Binding-site contacts:
Ligand atom C1 contacts residue SER35 of chain 1.A at 4.3 Å.
Ligand atom C5 contacts residue ASN33 of chain 1.A at 3.6 Å.
Ligand atom C1 contacts residue ASN33 of chain 1.A at 1.4 Å.
Ligand atom C8 contacts residue TYR4 of chain 1.A at 4.3 Å (hydrophobic).
Ligand atom C1 contacts residue VAL2 of chain 1.A at 4.3 Å (hydrophobic).
Ligand atom C6 contacts residue THR38 of chain 1.A at 4.0 Å.
Ligand atom N2 contacts residue ASN33 of chain 1.A at 2.8 Å (h-bond).
Ligand atom C8 contacts residue ILE320 of chain 1.B at 4.0 Å (hydrophobic).
Ligand atom C8 contacts residue ASN33 of chain 1.A at 4.1 Å.
Ligand atom C7 contacts residue VAL2 of chain 1.A at 4.1 Å (hydrophobic).
Ligand atom C8 contacts residue VAL2 of chain 1.A at 4.0 Å (hydrophobic).
Ligand atom C7 contacts residue ASN33 of chain 1.A at 2.9 Å.
Ligand atom C8 contacts residue THR38 of chain 1.A at 3.1 Å.
Ligand atom O5 contacts residue ASN33 of chain 1.A at 2.4 Å (h-bond).
Ligand atom C6 contacts residue SER35 of chain 1.A at 3.7 Å.
Ligand atom C3 contacts residue ASN33 of chain 1.A at 3.8 Å.
Ligand atom O6 contacts residue THR39 of chain 1.A at 3.2 Å.
Ligand atom C4 contacts residue ASN33 of chain 1.A at 4.3 Å.
Ligand atom C5 contacts residue SER35 of chain 1.A at 4.3 Å.
Ligand atom C8 contacts residue PHE31 of chain 1.A at 3.8 Å (hydrophobic).
Ligand atom C6 contacts residue THR39 of chain 1.A at 3.9 Å.
Ligand atom O7 contacts residue THR38 of chain 1.A at 4.3 Å.
Ligand atom N2 contacts residue VAL2 of chain 1.A at 3.9 Å.
Ligand atom C7 contacts residue THR38 of chain 1.A at 4.0 Å.
Ligand atom O7 contacts residue PHE31 of chain 1.A at 3.5 Å.
Ligand atom O7 contacts residue ASN33 of chain 1.A at 2.7 Å (h-bond).
Ligand atom O5 contacts residue SER35 of chain 1.A at 3.6 Å.
Ligand atom C2 contacts residue ASN33 of chain 1.A at 2.5 Å.
Ligand atom C7 contacts residue PHE31 of chain 1.A at 4.2 Å (hydrophobic).
Ligand atom O6 contacts residue THR38 of chain 1.A at 4.3 Å.

This small molecule binds to this protein.
Small molecule (SMILES): CC(=O)N[C@H]1[C@H](O[C@H]2[C@H](O)[C@@H](NC(C)=O)CO[C@@H]2CO)O[C@H](CO)[C@@H](O)[C@@H]1O

Sequence of chain 1.B:
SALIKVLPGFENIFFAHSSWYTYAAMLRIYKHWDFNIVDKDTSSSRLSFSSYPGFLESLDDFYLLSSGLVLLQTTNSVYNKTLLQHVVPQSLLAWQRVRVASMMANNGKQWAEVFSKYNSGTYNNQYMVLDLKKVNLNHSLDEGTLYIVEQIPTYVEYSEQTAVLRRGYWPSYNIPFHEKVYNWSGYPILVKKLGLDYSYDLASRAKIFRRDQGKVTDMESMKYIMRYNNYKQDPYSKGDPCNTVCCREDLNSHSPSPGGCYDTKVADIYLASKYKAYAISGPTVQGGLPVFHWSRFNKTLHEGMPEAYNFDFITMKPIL

Sequence of chain 1.A:
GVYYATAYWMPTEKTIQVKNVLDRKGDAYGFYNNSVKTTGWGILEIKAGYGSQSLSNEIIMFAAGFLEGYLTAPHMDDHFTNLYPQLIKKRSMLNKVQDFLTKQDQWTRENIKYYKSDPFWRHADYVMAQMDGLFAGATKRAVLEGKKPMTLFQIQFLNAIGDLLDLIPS